Binding-site contacts:
Ligand atom N6 contacts residue TYR251 of chain 1.A at 2.9 Å (h-bond).
Ligand atom P2 contacts residue ZN1 of chain 1.E at 3.2 Å.
Ligand atom O2' contacts residue ARG164 of chain 1.A at 3.0 Å (salt-bridge).
Ligand atom O5' contacts residue ARG42 of chain 1.A at 3.4 Å.
Ligand atom O6P contacts residue PRO270 of chain 1.A at 3.5 Å.
Ligand atom C2 contacts residue TYR221 of chain 1.A at 3.4 Å (hydrophobic).
Ligand atom N6 contacts residue HIS275 of chain 1.A at 3.5 Å.
Ligand atom O5P contacts residue ZN1 of chain 1.E at 2.0 Å.
Ligand atom N6 contacts residue THR277 of chain 1.A at 2.9 Å (h-bond).
Ligand atom P1 contacts residue ARG42 of chain 1.A at 3.6 Å.
Ligand atom O3P contacts residue ARG175 of chain 1.A at 3.1 Å (salt-bridge).
Ligand atom O3' contacts residue ARG42 of chain 1.A at 3.3 Å (salt-bridge).
Ligand atom C3' contacts residue PRO270 of chain 1.A at 3.3 Å (hydrophobic).
Ligand atom N1 contacts residue ASP279 of chain 1.A at 2.9 Å (salt-bridge).
Ligand atom O1P contacts residue SER172 of chain 1.A at 2.6 Å (h-bond).
Ligand atom O5P contacts residue ARG42 of chain 1.A at 3.5 Å (salt-bridge).
Ligand atom C8 contacts residue PRO270 of chain 1.A at 3.5 Å (hydrophobic).
Ligand atom C2 contacts residue ASP279 of chain 1.A at 3.5 Å.
Ligand atom O1P contacts residue ASN271 of chain 1.A at 3.5 Å (h-bond).
Ligand atom O2P contacts residue ASN271 of chain 1.A at 2.8 Å (h-bond).
Ligand atom O3' contacts residue SER172 of chain 1.A at 3.5 Å (h-bond).
Ligand atom N3 contacts residue LEU282 of chain 1.A at 3.5 Å.
Ligand atom O6P contacts residue SER45 of chain 1.A at 3.5 Å (h-bond).
Ligand atom O1P contacts residue ARG175 of chain 1.A at 2.9 Å (salt-bridge).
Ligand atom C5' contacts residue PRO270 of chain 1.A at 3.5 Å (hydrophobic).
Ligand atom O4P contacts residue SER43 of chain 1.A at 3.1 Å (h-bond).
Ligand atom P1 contacts residue SER172 of chain 1.A at 3.6 Å.
Ligand atom O5' contacts residue GLY44 of chain 1.A at 3.0 Å (h-bond).
Ligand atom O4P contacts residue SER45 of chain 1.A at 2.8 Å (h-bond).
Ligand atom O5' contacts residue SER43 of chain 1.A at 3.5 Å (h-bond).
Ligand atom O1P contacts residue ARG42 of chain 1.A at 2.9 Å (salt-bridge).
Ligand atom P2 contacts residue SER45 of chain 1.A at 3.6 Å.
Ligand atom N3 contacts residue TYR221 of chain 1.A at 2.7 Å (h-bond).
Ligand atom O4' contacts residue GLY44 of chain 1.A at 3.4 Å.
Ligand atom O4P contacts residue ARG42 of chain 1.A at 3.5 Å (salt-bridge).
Ligand atom P1 contacts residue ARG175 of chain 1.A at 3.7 Å.
Ligand atom O2' contacts residue LEU282 of chain 1.A at 3.5 Å.
Ligand atom N7 contacts residue PHE272 of chain 1.A at 3.6 Å.
Ligand atom O4P contacts residue GLY44 of chain 1.A at 3.3 Å (h-bond).
Ligand atom O6P contacts residue THR46 of chain 1.A at 2.8 Å (h-bond).

Sequence of chain 1.A:
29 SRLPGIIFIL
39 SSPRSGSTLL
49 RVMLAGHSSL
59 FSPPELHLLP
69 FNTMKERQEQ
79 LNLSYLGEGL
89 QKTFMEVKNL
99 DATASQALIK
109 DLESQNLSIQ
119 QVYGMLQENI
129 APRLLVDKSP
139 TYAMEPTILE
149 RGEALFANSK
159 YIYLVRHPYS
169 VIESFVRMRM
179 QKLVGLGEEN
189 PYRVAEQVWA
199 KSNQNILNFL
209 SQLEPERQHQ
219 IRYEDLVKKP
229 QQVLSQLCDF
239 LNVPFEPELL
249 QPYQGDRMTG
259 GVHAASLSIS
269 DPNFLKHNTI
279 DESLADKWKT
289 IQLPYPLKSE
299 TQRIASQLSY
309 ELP

This small molecule binds to this protein.
Small molecule (SMILES): Nc1ncnc2c1ncn2[C@@H]1O[C@H](COP(=O)(O)O)[C@@H](OP(=O)(O)O)[C@H]1O